This small molecule binds to this protein.
Small molecule (SMILES): OC[C@H]1O[C@H](O)[C@@H](O)[C@@H](O)[C@@H]1O

Sequence of chain 1.C:
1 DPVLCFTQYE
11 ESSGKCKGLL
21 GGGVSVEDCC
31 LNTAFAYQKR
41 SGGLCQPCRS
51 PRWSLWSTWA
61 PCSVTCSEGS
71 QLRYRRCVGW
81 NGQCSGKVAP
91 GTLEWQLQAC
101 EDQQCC

Binding-site contacts:
Ligand atom C1 contacts residue TRP56 of chain 1.C at 1.5 Å (hydrophobic).
Ligand atom O2 contacts residue TRP56 of chain 1.C at 2.7 Å (h-bond).
Ligand atom O4 contacts residue TRP56 of chain 1.C at 4.5 Å.
Ligand atom C3 contacts residue LEU55 of chain 1.C at 4.4 Å (hydrophobic).
Ligand atom C3 contacts residue TRP56 of chain 1.C at 3.8 Å (hydrophobic).
Ligand atom O2 contacts residue LEU55 of chain 1.C at 3.2 Å.
Ligand atom C2 contacts residue ARG75 of chain 1.C at 4.4 Å.
Ligand atom C1 contacts residue ARG73 of chain 1.C at 4.1 Å.
Ligand atom O5 contacts residue ARG73 of chain 1.C at 3.7 Å.
Ligand atom C6 contacts residue TRP56 of chain 1.C at 4.5 Å (hydrophobic).
Ligand atom O5 contacts residue TRP56 of chain 1.C at 2.4 Å.
Ligand atom C2 contacts residue TRP56 of chain 1.C at 2.4 Å (hydrophobic).
Ligand atom O2 contacts residue ARG75 of chain 1.C at 4.2 Å.
Ligand atom O2 contacts residue SER54 of chain 1.C at 3.5 Å (h-bond).
Ligand atom O3 contacts residue LEU55 of chain 1.C at 3.6 Å.
Ligand atom C5 contacts residue TRP56 of chain 1.C at 3.7 Å (hydrophobic).
Ligand atom C4 contacts residue TRP56 of chain 1.C at 4.2 Å (hydrophobic).
Ligand atom O6 contacts residue ARG73 of chain 1.C at 4.0 Å.